Sequence of chain 1.A:
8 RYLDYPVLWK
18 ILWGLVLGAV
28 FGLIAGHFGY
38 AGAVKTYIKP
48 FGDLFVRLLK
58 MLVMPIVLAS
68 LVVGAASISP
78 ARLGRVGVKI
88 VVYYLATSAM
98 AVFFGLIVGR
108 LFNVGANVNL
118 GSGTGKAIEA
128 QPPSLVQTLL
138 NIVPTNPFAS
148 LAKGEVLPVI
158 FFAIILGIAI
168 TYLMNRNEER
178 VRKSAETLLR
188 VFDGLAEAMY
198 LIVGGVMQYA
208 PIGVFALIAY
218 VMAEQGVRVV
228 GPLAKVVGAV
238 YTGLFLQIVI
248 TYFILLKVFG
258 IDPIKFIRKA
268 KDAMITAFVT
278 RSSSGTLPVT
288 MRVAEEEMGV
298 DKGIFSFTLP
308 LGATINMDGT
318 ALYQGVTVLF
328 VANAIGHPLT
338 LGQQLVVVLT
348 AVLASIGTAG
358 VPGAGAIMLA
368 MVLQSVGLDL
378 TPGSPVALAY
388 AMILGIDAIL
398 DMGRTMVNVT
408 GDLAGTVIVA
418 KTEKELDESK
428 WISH

A small-molecule ligand and the protein it binds are described below.
Small molecule (SMILES): COc1ccc(NNc2ccc(CO[C@H](C(=O)O)[C@H](N)C(=O)O)cc2)cc1

Binding-site contacts:
Ligand atom N3 contacts residue GLY360 of chain 1.A at 3.0 Å (h-bond).
Ligand atom C10 contacts residue ASP398 of chain 1.A at 3.5 Å.
Ligand atom O4 contacts residue THR402 of chain 1.A at 3.9 Å.
Ligand atom O5 contacts residue ASN405 of chain 1.A at 3.0 Å (h-bond).
Ligand atom C10 contacts residue THR402 of chain 1.A at 3.1 Å.
Ligand atom O2 contacts residue ARG401 of chain 1.A at 2.7 Å (salt-bridge).
Ligand atom C1 contacts residue ALA361 of chain 1.A at 3.9 Å (hydrophobic).
Ligand atom C8 contacts residue THR317 of chain 1.A at 3.5 Å.
Ligand atom O4 contacts residue ARG278 of chain 1.A at 3.5 Å (salt-bridge).
Ligand atom N1 contacts residue ASP398 of chain 1.A at 3.8 Å.
Ligand atom O4 contacts residue SER279 of chain 1.A at 3.2 Å.
Ligand atom O3 contacts residue ASP398 of chain 1.A at 3.6 Å (salt-bridge).
Ligand atom O5 contacts residue SER280 of chain 1.A at 3.5 Å.
Ligand atom O5 contacts residue THR402 of chain 1.A at 3.4 Å (h-bond).
Ligand atom O4 contacts residue SER280 of chain 1.A at 2.6 Å (h-bond).
Ligand atom N3 contacts residue PRO359 of chain 1.A at 3.9 Å.
Ligand atom C1 contacts residue MET314 of chain 1.A at 3.8 Å (hydrophobic).
Ligand atom C9 contacts residue ARG401 of chain 1.A at 3.3 Å.
Ligand atom C11 contacts residue SER280 of chain 1.A at 3.5 Å.
Ligand atom N1 contacts residue ARG278 of chain 1.A at 3.1 Å (salt-bridge).
Ligand atom N2 contacts residue PRO359 of chain 1.A at 4.0 Å.
Ligand atom C17 contacts residue GLY360 of chain 1.A at 3.8 Å.
Ligand atom C7 contacts residue MET314 of chain 1.A at 3.7 Å (hydrophobic).
Ligand atom O2 contacts residue THR317 of chain 1.A at 2.7 Å (h-bond).
Ligand atom O4 contacts residue NA1 of chain 1.M at 3.0 Å (h-bond).
Ligand atom C3 contacts residue GLY360 of chain 1.A at 4.0 Å.
Ligand atom O1 contacts residue MET314 of chain 1.A at 3.4 Å.
Ligand atom C9 contacts residue THR317 of chain 1.A at 3.5 Å.
Ligand atom C12 contacts residue GLY360 of chain 1.A at 3.9 Å.
Ligand atom C11 contacts residue THR402 of chain 1.A at 3.3 Å.
Ligand atom C11 contacts residue ASN405 of chain 1.A at 4.0 Å.
Ligand atom C9 contacts residue ASP398 of chain 1.A at 3.8 Å.
Ligand atom C11 contacts residue NA1 of chain 1.M at 4.0 Å.
Ligand atom O3 contacts residue ARG401 of chain 1.A at 3.6 Å (salt-bridge).
Ligand atom C2 contacts residue ALA361 of chain 1.A at 3.8 Å (hydrophobic).
Ligand atom C11 contacts residue ARG278 of chain 1.A at 3.6 Å.
Ligand atom N1 contacts residue THR402 of chain 1.A at 4.0 Å.
Ligand atom C8 contacts residue ASN405 of chain 1.A at 4.0 Å.
Ligand atom C10 contacts residue ARG278 of chain 1.A at 3.4 Å.
Ligand atom N2 contacts residue GLY360 of chain 1.A at 3.4 Å (h-bond).